A protein and the small-molecule ligand that binds it are described below.
Small molecule (SMILES): O=c1cc(N2CCOCC2)oc2c(-c3ccccc3)cccc12

Sequence of chain 1.A:
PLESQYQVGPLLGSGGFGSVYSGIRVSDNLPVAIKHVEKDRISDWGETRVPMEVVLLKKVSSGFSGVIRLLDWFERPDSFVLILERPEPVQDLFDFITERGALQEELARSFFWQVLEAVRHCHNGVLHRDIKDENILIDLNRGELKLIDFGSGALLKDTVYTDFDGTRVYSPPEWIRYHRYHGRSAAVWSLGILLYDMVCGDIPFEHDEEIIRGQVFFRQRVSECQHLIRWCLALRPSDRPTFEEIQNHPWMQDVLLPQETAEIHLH

Binding-site contacts:
Ligand atom C2 contacts residue ILE153 of chain 1.A at 4.2 Å (hydrophobic).
Ligand atom C23 contacts residue LEU12 of chain 1.A at 4.0 Å (hydrophobic).
Ligand atom C24 contacts residue LEU12 of chain 1.A at 3.5 Å (hydrophobic).
Ligand atom C6 contacts residue ILE72 of chain 1.A at 4.2 Å (hydrophobic).
Ligand atom C1 contacts residue ILE72 of chain 1.A at 3.7 Å (hydrophobic).
Ligand atom C18 contacts residue SER14 of chain 1.A at 3.9 Å.
Ligand atom C1 contacts residue GLU89 of chain 1.A at 3.3 Å.
Ligand atom C19 contacts residue PHE17 of chain 1.A at 3.1 Å (hydrophobic).
Ligand atom C20 contacts residue LEU142 of chain 1.A at 3.6 Å (hydrophobic).
Ligand atom C21 contacts residue LEU142 of chain 1.A at 3.7 Å (hydrophobic).
Ligand atom O17 contacts residue PHE17 of chain 1.A at 4.1 Å.
Ligand atom C5 contacts residue ALA33 of chain 1.A at 4.1 Å (hydrophobic).
Ligand atom C10 contacts residue VAL20 of chain 1.A at 3.6 Å (hydrophobic).
Ligand atom C5 contacts residue LEU142 of chain 1.A at 3.7 Å (hydrophobic).
Ligand atom C16 contacts residue LEU12 of chain 1.A at 4.0 Å (hydrophobic).
Ligand atom C1 contacts residue LEU88 of chain 1.A at 3.6 Å (hydrophobic).
Ligand atom C6 contacts residue ALA33 of chain 1.A at 3.7 Å (hydrophobic).
Ligand atom C16 contacts residue GLY13 of chain 1.A at 3.9 Å.
Ligand atom C25 contacts residue ARG90 of chain 1.A at 3.8 Å.
Ligand atom C4 contacts residue ILE153 of chain 1.A at 4.1 Å (hydrophobic).
Ligand atom C6 contacts residue GLU89 of chain 1.A at 3.5 Å.
Ligand atom O12 contacts residue VAL20 of chain 1.A at 3.9 Å.
Ligand atom O13 contacts residue LYS35 of chain 1.A at 3.4 Å (salt-bridge).
Ligand atom C6 contacts residue LEU142 of chain 1.A at 3.6 Å (hydrophobic).
Ligand atom O12 contacts residue ILE153 of chain 1.A at 4.1 Å.
Ligand atom C2 contacts residue LEU88 of chain 1.A at 3.7 Å (hydrophobic).
Ligand atom C23 contacts residue VAL94 of chain 1.A at 3.9 Å (hydrophobic).
Ligand atom C11 contacts residue VAL20 of chain 1.A at 3.6 Å (hydrophobic).
Ligand atom O13 contacts residue ASP154 of chain 1.A at 3.8 Å.
Ligand atom C18 contacts residue GLY13 of chain 1.A at 3.7 Å.
Ligand atom C2 contacts residue ILE72 of chain 1.A at 3.9 Å (hydrophobic).
Ligand atom C24 contacts residue ARG90 of chain 1.A at 3.6 Å.
Ligand atom C1 contacts residue ALA33 of chain 1.A at 3.9 Å (hydrophobic).
Ligand atom O17 contacts residue SER14 of chain 1.A at 4.2 Å.
Ligand atom N14 contacts residue VAL20 of chain 1.A at 3.5 Å.
Ligand atom O17 contacts residue GLY13 of chain 1.A at 3.8 Å.
Ligand atom C25 contacts residue LEU12 of chain 1.A at 3.6 Å (hydrophobic).
Ligand atom C24 contacts residue VAL94 of chain 1.A at 3.9 Å (hydrophobic).
Ligand atom C18 contacts residue PHE17 of chain 1.A at 2.8 Å (hydrophobic).
Ligand atom C19 contacts residue VAL20 of chain 1.A at 3.8 Å (hydrophobic).